Sequence of chain 1.B:
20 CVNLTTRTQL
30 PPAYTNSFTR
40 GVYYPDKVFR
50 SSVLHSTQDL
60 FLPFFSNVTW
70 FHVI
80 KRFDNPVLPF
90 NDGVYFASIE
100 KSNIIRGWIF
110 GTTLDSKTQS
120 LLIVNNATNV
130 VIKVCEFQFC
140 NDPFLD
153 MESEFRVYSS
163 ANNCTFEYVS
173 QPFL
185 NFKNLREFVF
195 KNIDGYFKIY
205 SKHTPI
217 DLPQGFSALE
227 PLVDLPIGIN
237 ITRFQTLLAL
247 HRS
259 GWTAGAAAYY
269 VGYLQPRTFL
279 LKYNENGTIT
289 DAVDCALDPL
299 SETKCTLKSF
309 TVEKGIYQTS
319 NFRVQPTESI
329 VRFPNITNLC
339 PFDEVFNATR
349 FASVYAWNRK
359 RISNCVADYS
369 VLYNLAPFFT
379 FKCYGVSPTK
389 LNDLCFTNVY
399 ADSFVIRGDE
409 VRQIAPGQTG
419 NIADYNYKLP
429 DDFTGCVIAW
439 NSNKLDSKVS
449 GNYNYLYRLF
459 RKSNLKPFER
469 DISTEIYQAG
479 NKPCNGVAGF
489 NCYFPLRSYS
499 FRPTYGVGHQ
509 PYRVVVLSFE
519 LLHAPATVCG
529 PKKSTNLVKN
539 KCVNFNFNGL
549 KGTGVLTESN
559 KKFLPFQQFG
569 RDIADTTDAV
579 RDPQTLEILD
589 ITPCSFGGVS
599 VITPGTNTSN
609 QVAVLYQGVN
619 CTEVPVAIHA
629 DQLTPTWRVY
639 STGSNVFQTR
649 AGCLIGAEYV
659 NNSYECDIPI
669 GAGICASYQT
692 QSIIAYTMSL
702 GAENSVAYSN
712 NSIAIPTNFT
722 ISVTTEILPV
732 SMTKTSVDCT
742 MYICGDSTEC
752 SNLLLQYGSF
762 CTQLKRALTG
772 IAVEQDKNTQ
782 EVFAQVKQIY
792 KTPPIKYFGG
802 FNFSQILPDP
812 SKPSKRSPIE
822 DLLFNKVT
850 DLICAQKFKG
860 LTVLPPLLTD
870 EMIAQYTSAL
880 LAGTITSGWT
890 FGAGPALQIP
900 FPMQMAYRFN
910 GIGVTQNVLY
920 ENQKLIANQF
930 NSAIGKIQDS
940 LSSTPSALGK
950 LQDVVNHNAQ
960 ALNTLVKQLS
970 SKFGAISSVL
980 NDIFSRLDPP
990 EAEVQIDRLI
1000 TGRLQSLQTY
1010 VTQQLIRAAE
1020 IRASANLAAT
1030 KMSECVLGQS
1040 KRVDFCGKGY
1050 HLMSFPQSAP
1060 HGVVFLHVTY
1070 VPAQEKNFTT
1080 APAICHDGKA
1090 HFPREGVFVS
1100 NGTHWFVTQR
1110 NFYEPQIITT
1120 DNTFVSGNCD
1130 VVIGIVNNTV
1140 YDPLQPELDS

Binding-site contacts:
Ligand atom O5 contacts residue ASN1136 of chain 1.B at 2.4 Å (h-bond).
Ligand atom C8 contacts residue ASN1136 of chain 1.B at 4.5 Å.
Ligand atom C4 contacts residue ASN1136 of chain 1.B at 4.2 Å.
Ligand atom C2 contacts residue ASN1136 of chain 1.B at 2.5 Å.
Ligand atom C3 contacts residue ASN1136 of chain 1.B at 3.8 Å.
Ligand atom C5 contacts residue ASN1136 of chain 1.B at 3.7 Å.
Ligand atom C7 contacts residue ASN1136 of chain 1.B at 4.0 Å.
Ligand atom C8 contacts residue ILE1134 of chain 1.B at 4.2 Å (hydrophobic).
Ligand atom N2 contacts residue ASN1136 of chain 1.B at 2.9 Å (h-bond).
Ligand atom C1 contacts residue ASN1136 of chain 1.B at 1.4 Å.

The small molecule below binds the protein below.
Small molecule (SMILES): CC(=O)N[C@H]1[C@H](O[C@H]2[C@H](O)[C@@H](NC(C)=O)CO[C@@H]2CO)O[C@H](CO)[C@@H](O)[C@@H]1O